This small molecule binds to this protein.
Small molecule (SMILES): C[C@H](O)[C@H](N)[C@@H]1O[C@](O)(C(=O)O)C[C@H](O)[C@@H]1N

Sequence of chain 1.Q:
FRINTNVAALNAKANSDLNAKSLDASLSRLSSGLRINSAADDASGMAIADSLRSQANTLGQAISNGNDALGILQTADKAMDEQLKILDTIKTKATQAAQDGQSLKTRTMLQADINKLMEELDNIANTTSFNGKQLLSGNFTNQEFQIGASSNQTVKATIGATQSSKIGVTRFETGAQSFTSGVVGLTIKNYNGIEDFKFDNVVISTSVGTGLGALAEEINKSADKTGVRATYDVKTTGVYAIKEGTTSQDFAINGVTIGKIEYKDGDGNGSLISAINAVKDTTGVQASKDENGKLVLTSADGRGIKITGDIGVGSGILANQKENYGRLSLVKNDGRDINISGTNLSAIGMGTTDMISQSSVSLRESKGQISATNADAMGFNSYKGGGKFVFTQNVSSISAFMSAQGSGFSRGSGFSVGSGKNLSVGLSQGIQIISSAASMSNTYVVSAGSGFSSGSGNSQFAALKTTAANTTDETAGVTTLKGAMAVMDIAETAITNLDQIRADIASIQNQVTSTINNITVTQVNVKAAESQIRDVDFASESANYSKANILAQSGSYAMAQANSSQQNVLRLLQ

Binding-site contacts:
Ligand atom C3 contacts residue SER415 of chain 1.Q at 4.0 Å.
Ligand atom C1 contacts residue GLY408 of chain 1.Q at 4.1 Å.
Ligand atom N5 contacts residue GLN407 of chain 1.Q at 4.5 Å.
Ligand atom O4 contacts residue SER415 of chain 1.Q at 3.9 Å.
Ligand atom C3 contacts residue SER412 of chain 1.Q at 2.0 Å.
Ligand atom C2 contacts residue SER409 of chain 1.Q at 4.5 Å.
Ligand atom O1B contacts residue GLY408 of chain 1.Q at 3.1 Å (h-bond).
Ligand atom O6 contacts residue GLN407 of chain 1.Q at 3.2 Å (h-bond).
Ligand atom O1B contacts residue SER412 of chain 1.Q at 3.1 Å.
Ligand atom O6 contacts residue SER412 of chain 1.Q at 2.5 Å (h-bond).
Ligand atom O1B contacts residue GLN407 of chain 1.Q at 2.8 Å (h-bond).
Ligand atom O4 contacts residue SER412 of chain 1.Q at 4.0 Å.
Ligand atom C8 contacts residue GLN407 of chain 1.Q at 3.5 Å.
Ligand atom C6 contacts residue GLY414 of chain 1.Q at 4.4 Å.
Ligand atom O1A contacts residue GLY408 of chain 1.Q at 4.5 Å.
Ligand atom C4 contacts residue GLY414 of chain 1.Q at 3.6 Å.
Ligand atom O1A contacts residue SER412 of chain 1.Q at 3.3 Å (h-bond).
Ligand atom C4 contacts residue SER415 of chain 1.Q at 3.8 Å.
Ligand atom C5 contacts residue GLY414 of chain 1.Q at 4.3 Å.
Ligand atom C9 contacts residue GLN407 of chain 1.Q at 3.8 Å.
Ligand atom C6 contacts residue GLN407 of chain 1.Q at 3.9 Å.
Ligand atom O1A contacts residue SER409 of chain 1.Q at 2.8 Å (h-bond).
Ligand atom O8 contacts residue SER412 of chain 1.Q at 4.1 Å.
Ligand atom C1 contacts residue GLN407 of chain 1.Q at 3.2 Å.
Ligand atom N5 contacts residue SER412 of chain 1.Q at 4.4 Å.
Ligand atom O1A contacts residue GLN407 of chain 1.Q at 3.7 Å.
Ligand atom C1 contacts residue SER412 of chain 1.Q at 2.6 Å.
Ligand atom O1B contacts residue SER409 of chain 1.Q at 3.0 Å (h-bond).
Ligand atom C6 contacts residue SER412 of chain 1.Q at 3.1 Å.
Ligand atom C7 contacts residue GLN407 of chain 1.Q at 3.4 Å.
Ligand atom O8 contacts residue GLN407 of chain 1.Q at 2.9 Å (h-bond).
Ligand atom C5 contacts residue SER412 of chain 1.Q at 3.5 Å.
Ligand atom O1B contacts residue ALA406 of chain 1.Q at 3.7 Å.
Ligand atom O4 contacts residue GLY414 of chain 1.Q at 3.9 Å.
Ligand atom C4 contacts residue SER412 of chain 1.Q at 2.7 Å.
Ligand atom C2 contacts residue GLN407 of chain 1.Q at 3.9 Å.
Ligand atom C1 contacts residue SER409 of chain 1.Q at 3.2 Å.
Ligand atom C2 contacts residue SER412 of chain 1.Q at 1.4 Å.